Binding-site contacts:
Ligand atom C28 contacts residue LEU55 of chain 1.A at 3.6 Å (hydrophobic).
Ligand atom C27 contacts residue ARG58 of chain 1.A at 3.4 Å.
Ligand atom O08 contacts residue LEU21 of chain 1.A at 3.6 Å.
Ligand atom C04 contacts residue PHE96 of chain 1.A at 3.6 Å (hydrophobic).
Ligand atom C25 contacts residue LEU55 of chain 1.A at 3.5 Å (hydrophobic).
Ligand atom C26 contacts residue LEU55 of chain 1.A at 3.5 Å (hydrophobic).
Ligand atom N35 contacts residue MET6 of chain 1.A at 3.6 Å.
Ligand atom N36 contacts residue MET6 of chain 1.A at 3.4 Å (h-bond).
Ligand atom C09 contacts residue ASN19 of chain 1.A at 3.5 Å.
Ligand atom C07 contacts residue LEU21 of chain 1.A at 3.7 Å (hydrophobic).
Ligand atom C02 contacts residue PHE96 of chain 1.A at 3.7 Å (hydrophobic).
Ligand atom N33 contacts residue VAL32 of chain 1.A at 3.6 Å.
Ligand atom N35 contacts residue VAL32 of chain 1.A at 3.2 Å.
Ligand atom C03 contacts residue PHE96 of chain 1.A at 3.8 Å (hydrophobic).
Ligand atom N35 contacts residue VAL7 of chain 1.A at 3.6 Å.
Ligand atom C09 contacts residue LEU21 of chain 1.A at 3.7 Å (hydrophobic).
Ligand atom C14 contacts residue LEU29 of chain 1.A at 3.7 Å (hydrophobic).
Ligand atom N01 contacts residue PHE96 of chain 1.A at 2.8 Å (h-bond).
Ligand atom N01 contacts residue TYR102 of chain 1.A at 3.4 Å (h-bond).
Ligand atom C34 contacts residue GLU28 of chain 1.A at 3.6 Å.
Ligand atom N18 contacts residue LEU55 of chain 1.A at 3.6 Å.
Ligand atom C34 contacts residue VAL7 of chain 1.A at 3.7 Å (hydrophobic).
Ligand atom C34 contacts residue VAL32 of chain 1.A at 3.5 Å (hydrophobic).
Ligand atom C19 contacts residue VAL32 of chain 1.A at 3.6 Å (hydrophobic).
Ligand atom N35 contacts residue GLU28 of chain 1.A at 2.5 Å (salt-bridge).
Ligand atom C02 contacts residue MET6 of chain 1.A at 3.6 Å (hydrophobic).
Ligand atom C28 contacts residue PRO56 of chain 1.A at 3.6 Å (hydrophobic).
Ligand atom N33 contacts residue ALA8 of chain 1.A at 3.6 Å.
Ligand atom C27 contacts residue LEU55 of chain 1.A at 3.4 Å (hydrophobic).
Ligand atom N36 contacts residue VAL7 of chain 1.A at 3.3 Å.
Ligand atom N33 contacts residue GLU28 of chain 1.A at 3.0 Å (salt-bridge).
Ligand atom C21 contacts residue LEU29 of chain 1.A at 3.6 Å (hydrophobic).
Ligand atom C31 contacts residue PHE96 of chain 1.A at 3.3 Å (hydrophobic).
Ligand atom N01 contacts residue MET6 of chain 1.A at 2.8 Å (h-bond).
Ligand atom N36 contacts residue ALA8 of chain 1.A at 3.4 Å (h-bond).
Ligand atom C19 contacts residue LEU55 of chain 1.A at 3.8 Å (hydrophobic).
Ligand atom C10 contacts residue ILE51 of chain 1.A at 3.6 Å (hydrophobic).
Ligand atom C34 contacts residue ALA8 of chain 1.A at 3.5 Å (hydrophobic).
Ligand atom N35 contacts residue ALA8 of chain 1.A at 3.5 Å.
Ligand atom C05 contacts residue PHE96 of chain 1.A at 3.7 Å (hydrophobic).

A protein and the small-molecule ligand that binds it are described below.
Small molecule (SMILES): CCC[C@H]1c2ccccc2C=NN1C(=O)/C=C/c1cc(Cc2cnc(N)nc2N)cc(OC)c1OC

Sequence of chain 1.A:
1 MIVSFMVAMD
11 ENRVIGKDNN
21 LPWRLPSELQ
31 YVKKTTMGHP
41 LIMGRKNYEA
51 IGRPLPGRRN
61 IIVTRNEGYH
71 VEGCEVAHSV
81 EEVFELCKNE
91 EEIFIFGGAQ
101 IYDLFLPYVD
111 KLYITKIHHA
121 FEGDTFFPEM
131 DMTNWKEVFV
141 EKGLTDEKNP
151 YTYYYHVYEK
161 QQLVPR